Binding-site contacts:
Ligand atom O5 contacts residue SER48 of chain 1.A at 3.5 Å.
Ligand atom C1 contacts residue SER48 of chain 1.A at 3.5 Å.
Ligand atom C5 contacts residue ASN46 of chain 1.A at 3.7 Å.
Ligand atom C6 contacts residue SER48 of chain 1.A at 4.2 Å.
Ligand atom C7 contacts residue ASN46 of chain 1.A at 3.9 Å.
Ligand atom C5 contacts residue SER48 of chain 1.A at 3.8 Å.
Ligand atom C2 contacts residue ASN46 of chain 1.A at 2.5 Å.
Ligand atom C8 contacts residue ASN46 of chain 1.A at 4.4 Å.
Ligand atom O5 contacts residue ASN46 of chain 1.A at 2.4 Å (h-bond).
Ligand atom N2 contacts residue ASN46 of chain 1.A at 2.9 Å (h-bond).
Ligand atom C1 contacts residue ASN46 of chain 1.A at 1.4 Å.
Ligand atom O5 contacts residue GLN49 of chain 1.A at 4.0 Å.
Ligand atom C3 contacts residue ASN46 of chain 1.A at 3.8 Å.
Ligand atom C4 contacts residue ASN46 of chain 1.A at 4.2 Å.
Ligand atom O6 contacts residue GLN49 of chain 1.A at 4.4 Å.
Ligand atom O7 contacts residue ASN46 of chain 1.A at 4.4 Å.

This small molecule binds to this protein.
Small molecule (SMILES): CC(=O)N[C@@H]1[C@@H](O)[C@H](O)[C@@H](CO)O[C@H]1O

Sequence of chain 1.A:
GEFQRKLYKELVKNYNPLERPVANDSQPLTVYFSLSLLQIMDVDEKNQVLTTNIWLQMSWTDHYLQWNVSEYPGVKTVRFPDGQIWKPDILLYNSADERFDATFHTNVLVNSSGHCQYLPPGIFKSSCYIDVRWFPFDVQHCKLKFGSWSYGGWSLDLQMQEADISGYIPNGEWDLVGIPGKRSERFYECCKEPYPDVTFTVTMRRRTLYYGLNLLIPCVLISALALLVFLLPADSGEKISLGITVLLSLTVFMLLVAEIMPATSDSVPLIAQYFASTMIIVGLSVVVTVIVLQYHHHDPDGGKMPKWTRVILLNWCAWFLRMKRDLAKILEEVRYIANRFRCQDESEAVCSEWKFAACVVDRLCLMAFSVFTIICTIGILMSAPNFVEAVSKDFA